Binding-site contacts:
Ligand atom C2 contacts residue ASP199 of chain 2.C at 3.7 Å.
Ligand atom O22 contacts residue GLN204 of chain 2.C at 3.0 Å (h-bond).
Ligand atom C2 contacts residue MSE154 of chain 2.C at 3.6 Å.
Ligand atom C17 contacts residue TYR207 of chain 2.C at 3.6 Å (hydrophobic).
Ligand atom N4 contacts residue ASP199 of chain 2.C at 2.5 Å (salt-bridge).
Ligand atom N8 contacts residue GLN132 of chain 2.C at 3.3 Å (h-bond).
Ligand atom N4 contacts residue MSE154 of chain 2.C at 3.5 Å (h-bond).
Ligand atom C3 contacts residue ARG272 of chain 2.C at 3.6 Å.
Ligand atom C3 contacts residue TYR207 of chain 2.C at 3.7 Å (hydrophobic).
Ligand atom N14 contacts residue TYR207 of chain 2.C at 3.1 Å (h-bond).
Ligand atom C7 contacts residue ASP199 of chain 2.C at 3.1 Å.
Ligand atom C15 contacts residue LYS238 of chain 2.C at 3.7 Å.
Ligand atom C7 contacts residue ASN130 of chain 2.C at 3.6 Å.
Ligand atom C10 contacts residue TYR207 of chain 2.C at 3.4 Å (hydrophobic).
Ligand atom C12 contacts residue ARG272 of chain 2.C at 3.5 Å.
Ligand atom C5 contacts residue ARG272 of chain 2.C at 3.6 Å.
Ligand atom N8 contacts residue ASP111 of chain 2.C at 2.9 Å (salt-bridge).
Ligand atom O22 contacts residue SER239 of chain 2.C at 2.6 Å (h-bond).
Ligand atom N11 contacts residue ASN130 of chain 2.C at 2.6 Å (h-bond).
Ligand atom O23 contacts residue SER239 of chain 2.C at 2.7 Å (h-bond).
Ligand atom C19 contacts residue GLY203 of chain 2.C at 3.7 Å.
Ligand atom N11 contacts residue ASP199 of chain 2.C at 2.9 Å (salt-bridge).
Ligand atom O1 contacts residue LYS238 of chain 2.C at 2.7 Å (salt-bridge).
Ligand atom N9 contacts residue ARG272 of chain 2.C at 3.7 Å.
Ligand atom C12 contacts residue ASP111 of chain 2.C at 3.6 Å.
Ligand atom C7 contacts residue MSE154 of chain 2.C at 3.8 Å.
Ligand atom N11 contacts residue CYS152 of chain 2.C at 3.6 Å.
Ligand atom N6 contacts residue TYR207 of chain 2.C at 3.3 Å (h-bond).
Ligand atom N6 contacts residue LYS238 of chain 2.C at 3.2 Å (salt-bridge).
Ligand atom N9 contacts residue ASN130 of chain 2.C at 3.0 Å (h-bond).
Ligand atom C10 contacts residue ARG272 of chain 2.C at 3.4 Å.
Ligand atom C21 contacts residue SER239 of chain 2.C at 3.3 Å.
Ligand atom N6 contacts residue ARG272 of chain 2.C at 3.5 Å (salt-bridge).
Ligand atom C18 contacts residue LYS238 of chain 2.C at 3.5 Å.
Ligand atom O23 contacts residue LYS238 of chain 2.C at 3.5 Å.
Ligand atom N8 contacts residue ARG272 of chain 2.C at 3.4 Å.
Ligand atom C12 contacts residue TYR207 of chain 2.C at 3.8 Å (hydrophobic).
Ligand atom O1 contacts residue GLY234 of chain 2.C at 3.6 Å.
Ligand atom C12 contacts residue GLN132 of chain 2.C at 3.4 Å.
Ligand atom C16 contacts residue LYS238 of chain 2.C at 3.6 Å.

The protein below binds the small molecule below.
Small molecule (SMILES): Nc1nc(O)c2nc(CNc3ccc(C(=O)O)cc3)cnc2n1

Sequence of chain 2.C:
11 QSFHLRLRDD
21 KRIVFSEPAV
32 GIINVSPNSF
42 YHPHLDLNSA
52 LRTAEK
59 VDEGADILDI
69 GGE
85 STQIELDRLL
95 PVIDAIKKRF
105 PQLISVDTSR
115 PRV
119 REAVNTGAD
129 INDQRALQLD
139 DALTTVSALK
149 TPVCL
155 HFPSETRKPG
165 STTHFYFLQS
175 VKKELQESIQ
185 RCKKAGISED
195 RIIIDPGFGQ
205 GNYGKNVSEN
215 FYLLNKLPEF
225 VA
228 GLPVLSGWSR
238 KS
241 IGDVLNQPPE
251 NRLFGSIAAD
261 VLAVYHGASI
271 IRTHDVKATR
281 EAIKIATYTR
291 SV